A protein and the small-molecule ligand that binds it are described below.
Small molecule (SMILES): N#Cc1cccc(Cn2cc(NC(=O)c3n[nH]c4cc(-c5cn[nH]c5)ccc34)cn2)c1

Sequence of chain 1.A:
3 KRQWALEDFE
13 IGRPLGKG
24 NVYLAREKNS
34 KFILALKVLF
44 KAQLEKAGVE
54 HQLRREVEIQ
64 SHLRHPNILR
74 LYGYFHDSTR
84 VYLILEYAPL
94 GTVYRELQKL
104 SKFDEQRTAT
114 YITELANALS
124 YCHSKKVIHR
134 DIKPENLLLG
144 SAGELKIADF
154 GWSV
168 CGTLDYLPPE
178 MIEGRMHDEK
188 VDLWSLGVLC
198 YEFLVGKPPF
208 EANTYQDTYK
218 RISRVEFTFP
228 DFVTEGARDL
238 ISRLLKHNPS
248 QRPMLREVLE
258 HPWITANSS

Binding-site contacts:
Ligand atom C33 contacts residue ASP152 of chain 1.A at 3.7 Å.
Ligand atom C12 contacts residue ALA91 of chain 1.A at 3.3 Å (hydrophobic).
Ligand atom N15 contacts residue TYR90 of chain 1.A at 3.5 Å.
Ligand atom N27 contacts residue TYR90 of chain 1.A at 3.7 Å.
Ligand atom N25 contacts residue GLU89 of chain 1.A at 2.8 Å (salt-bridge).
Ligand atom N25 contacts residue LEU141 of chain 1.A at 3.7 Å.
Ligand atom N32 contacts residue LYS40 of chain 1.A at 2.9 Å (salt-bridge).
Ligand atom C11 contacts residue ALA91 of chain 1.A at 3.1 Å (hydrophobic).
Ligand atom N30 contacts residue ALA151 of chain 1.A at 3.5 Å (h-bond).
Ligand atom C7 contacts residue ARG98 of chain 1.A at 3.4 Å.
Ligand atom C24 contacts residue GLU89 of chain 1.A at 3.7 Å.
Ligand atom N30 contacts residue LEU88 of chain 1.A at 3.7 Å.
Ligand atom C29 contacts residue LEU88 of chain 1.A at 3.6 Å (hydrophobic).
Ligand atom C12 contacts residue GLY94 of chain 1.A at 3.6 Å.
Ligand atom C6 contacts residue ARG98 of chain 1.A at 3.6 Å.
Ligand atom C23 contacts residue LEU72 of chain 1.A at 3.4 Å (hydrophobic).
Ligand atom C9 contacts residue PRO92 of chain 1.A at 3.3 Å (hydrophobic).
Ligand atom N15 contacts residue ALA91 of chain 1.A at 3.0 Å (h-bond).
Ligand atom C7 contacts residue ARG15 of chain 1.A at 3.7 Å.
Ligand atom C13 contacts residue GLY94 of chain 1.A at 3.5 Å.
Ligand atom C9 contacts residue TYR90 of chain 1.A at 3.6 Å (hydrophobic).
Ligand atom C12 contacts residue TYR90 of chain 1.A at 3.7 Å (hydrophobic).
Ligand atom C11 contacts residue TYR90 of chain 1.A at 3.2 Å (hydrophobic).
Ligand atom N14 contacts residue GLY94 of chain 1.A at 3.6 Å.
Ligand atom C29 contacts residue ALA151 of chain 1.A at 3.6 Å (hydrophobic).
Ligand atom N32 contacts residue ASP152 of chain 1.A at 3.5 Å (salt-bridge).
Ligand atom O17 contacts residue LEU17 of chain 1.A at 3.3 Å.
Ligand atom N25 contacts residue TYR90 of chain 1.A at 3.6 Å.
Ligand atom N10 contacts residue ARG15 of chain 1.A at 3.7 Å.
Ligand atom C24 contacts residue LEU141 of chain 1.A at 3.4 Å (hydrophobic).
Ligand atom N14 contacts residue ARG15 of chain 1.A at 3.6 Å (salt-bridge).
Ligand atom N30 contacts residue ASP152 of chain 1.A at 3.6 Å.
Ligand atom C19 contacts residue LEU141 of chain 1.A at 3.5 Å (hydrophobic).
Ligand atom N25 contacts residue ALA91 of chain 1.A at 3.5 Å (h-bond).
Ligand atom C4 contacts residue ARG15 of chain 1.A at 3.3 Å.
Ligand atom N8 contacts residue ARG15 of chain 1.A at 3.4 Å (salt-bridge).
Ligand atom C11 contacts residue GLY94 of chain 1.A at 3.6 Å.
Ligand atom N8 contacts residue ARG98 of chain 1.A at 3.4 Å (salt-bridge).
Ligand atom N25 contacts residue ALA38 of chain 1.A at 3.7 Å.
Ligand atom N27 contacts residue ALA91 of chain 1.A at 3.1 Å (h-bond).